Sequence of chain 12.K:
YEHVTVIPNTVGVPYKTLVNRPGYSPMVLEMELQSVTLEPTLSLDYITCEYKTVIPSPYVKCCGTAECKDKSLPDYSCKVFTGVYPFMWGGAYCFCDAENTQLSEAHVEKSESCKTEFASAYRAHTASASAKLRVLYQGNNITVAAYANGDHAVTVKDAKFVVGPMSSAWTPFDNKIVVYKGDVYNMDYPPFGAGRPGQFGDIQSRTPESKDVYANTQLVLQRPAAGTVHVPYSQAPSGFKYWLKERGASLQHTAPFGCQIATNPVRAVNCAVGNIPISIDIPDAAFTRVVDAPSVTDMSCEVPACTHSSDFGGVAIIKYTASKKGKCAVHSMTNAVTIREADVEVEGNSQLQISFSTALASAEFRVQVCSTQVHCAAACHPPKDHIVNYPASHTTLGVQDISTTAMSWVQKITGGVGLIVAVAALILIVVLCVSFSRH

This small molecule binds to this protein.
Small molecule (SMILES): CC(=O)N[C@@H]1[C@@H](O)[C@H](O)[C@@H](CO)O[C@H]1O

Binding-site contacts:
Ligand atom C5 contacts residue ASN259 of chain 12.L at 3.7 Å.
Ligand atom C1 contacts residue ASN259 of chain 12.L at 1.4 Å.
Ligand atom O7 contacts residue THR116 of chain 12.K at 3.9 Å.
Ligand atom O7 contacts residue LYS181 of chain 12.K at 4.3 Å.
Ligand atom C4 contacts residue ASN259 of chain 12.L at 4.2 Å.
Ligand atom C3 contacts residue ASN259 of chain 12.L at 3.8 Å.
Ligand atom O6 contacts residue ASN259 of chain 12.L at 4.2 Å.
Ligand atom O7 contacts residue ASN259 of chain 12.L at 2.9 Å (h-bond).
Ligand atom C8 contacts residue LYS181 of chain 12.K at 4.3 Å.
Ligand atom C2 contacts residue ASN259 of chain 12.L at 2.4 Å.
Ligand atom C7 contacts residue ASN259 of chain 12.L at 3.1 Å.
Ligand atom C8 contacts residue ASN259 of chain 12.L at 4.4 Å.
Ligand atom O5 contacts residue ASN259 of chain 12.L at 2.3 Å (h-bond).
Ligand atom N2 contacts residue ASN259 of chain 12.L at 2.9 Å (h-bond).

Sequence of chain 12.L:
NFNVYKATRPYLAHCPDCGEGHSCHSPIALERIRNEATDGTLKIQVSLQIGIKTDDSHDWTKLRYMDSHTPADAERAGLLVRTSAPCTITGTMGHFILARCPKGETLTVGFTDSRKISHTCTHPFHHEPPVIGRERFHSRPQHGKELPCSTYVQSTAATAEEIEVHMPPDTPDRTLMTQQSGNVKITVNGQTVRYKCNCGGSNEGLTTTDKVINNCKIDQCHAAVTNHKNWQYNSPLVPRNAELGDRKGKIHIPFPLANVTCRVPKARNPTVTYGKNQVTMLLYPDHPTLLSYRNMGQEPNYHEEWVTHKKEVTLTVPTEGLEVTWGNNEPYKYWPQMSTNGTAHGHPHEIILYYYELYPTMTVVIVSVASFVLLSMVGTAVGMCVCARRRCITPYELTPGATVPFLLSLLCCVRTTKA